Sequence of chain 1.A:
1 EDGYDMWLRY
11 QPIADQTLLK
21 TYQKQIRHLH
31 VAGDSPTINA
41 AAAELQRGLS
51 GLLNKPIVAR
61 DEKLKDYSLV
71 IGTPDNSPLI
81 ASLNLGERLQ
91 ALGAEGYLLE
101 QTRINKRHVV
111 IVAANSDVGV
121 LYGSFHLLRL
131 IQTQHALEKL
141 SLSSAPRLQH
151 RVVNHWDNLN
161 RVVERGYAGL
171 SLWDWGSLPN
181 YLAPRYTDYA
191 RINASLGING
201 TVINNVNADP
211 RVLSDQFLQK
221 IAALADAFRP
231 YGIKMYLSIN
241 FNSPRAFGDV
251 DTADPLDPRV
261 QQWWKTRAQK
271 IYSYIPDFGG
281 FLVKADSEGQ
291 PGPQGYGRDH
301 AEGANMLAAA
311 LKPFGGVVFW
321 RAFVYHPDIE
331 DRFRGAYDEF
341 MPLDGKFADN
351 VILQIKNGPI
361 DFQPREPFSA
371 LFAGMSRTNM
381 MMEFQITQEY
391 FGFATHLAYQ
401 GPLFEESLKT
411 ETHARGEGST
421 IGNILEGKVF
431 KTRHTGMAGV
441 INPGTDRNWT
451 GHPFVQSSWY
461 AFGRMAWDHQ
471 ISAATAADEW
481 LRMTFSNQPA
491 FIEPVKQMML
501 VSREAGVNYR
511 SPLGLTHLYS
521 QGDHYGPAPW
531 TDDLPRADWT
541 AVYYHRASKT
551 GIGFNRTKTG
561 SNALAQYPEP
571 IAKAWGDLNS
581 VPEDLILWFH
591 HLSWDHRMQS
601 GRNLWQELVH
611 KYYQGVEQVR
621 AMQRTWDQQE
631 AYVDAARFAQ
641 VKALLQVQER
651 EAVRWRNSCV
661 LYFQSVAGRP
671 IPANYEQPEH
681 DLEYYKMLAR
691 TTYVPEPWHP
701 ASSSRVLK

The protein below binds the small molecule below.
Small molecule (SMILES): O=C(O)[C@H]1O[C@@H](O)[C@H](O)[C@@H](O)[C@@H]1O

Binding-site contacts:
Ligand atom O6B contacts residue PHE323 of chain 1.A at 3.5 Å.
Ligand atom C2 contacts residue GLU389 of chain 1.A at 3.3 Å.
Ligand atom C1 contacts residue ASP361 of chain 1.A at 3.2 Å.
Ligand atom O6B contacts residue VAL206 of chain 1.A at 3.8 Å.
Ligand atom O6A contacts residue LYS356 of chain 1.A at 2.7 Å (salt-bridge).
Ligand atom C3 contacts residue GLU164 of chain 1.A at 3.6 Å.
Ligand atom O1 contacts residue GLU389 of chain 1.A at 3.1 Å (salt-bridge).
Ligand atom C6 contacts residue PHE323 of chain 1.A at 3.4 Å (hydrophobic).
Ligand atom O1 contacts residue TYR390 of chain 1.A at 3.6 Å.
Ligand atom O2 contacts residue TYR390 of chain 1.A at 3.9 Å.
Ligand atom C1 contacts residue GLU389 of chain 1.A at 4.0 Å.
Ligand atom C6 contacts residue LYS284 of chain 1.A at 3.6 Å.
Ligand atom O4 contacts residue GLU164 of chain 1.A at 3.5 Å (salt-bridge).
Ligand atom O2 contacts residue HIS524 of chain 1.A at 3.9 Å.
Ligand atom O4 contacts residue LYS284 of chain 1.A at 3.1 Å (salt-bridge).
Ligand atom O5 contacts residue PHE323 of chain 1.A at 3.6 Å.
Ligand atom O6A contacts residue TRP156 of chain 1.A at 3.5 Å.
Ligand atom O1 contacts residue LYS356 of chain 1.A at 3.6 Å.
Ligand atom C6 contacts residue ARG321 of chain 1.A at 3.4 Å.
Ligand atom O3 contacts residue ARG165 of chain 1.A at 3.1 Å (salt-bridge).
Ligand atom O6B contacts residue LYS284 of chain 1.A at 2.7 Å (salt-bridge).
Ligand atom C6 contacts residue LYS356 of chain 1.A at 3.6 Å.
Ligand atom C4 contacts residue TRP156 of chain 1.A at 3.8 Å (hydrophobic).
Ligand atom O5 contacts residue LYS356 of chain 1.A at 3.1 Å (salt-bridge).
Ligand atom O2 contacts residue GLU389 of chain 1.A at 2.5 Å (salt-bridge).
Ligand atom O6A contacts residue ARG321 of chain 1.A at 2.7 Å (salt-bridge).
Ligand atom C4 contacts residue LYS284 of chain 1.A at 4.0 Å.
Ligand atom C5 contacts residue LYS284 of chain 1.A at 3.6 Å.
Ligand atom O1 contacts residue ASP361 of chain 1.A at 2.6 Å (salt-bridge).
Ligand atom O2 contacts residue ARG165 of chain 1.A at 3.1 Å (salt-bridge).
Ligand atom O3 contacts residue GLU164 of chain 1.A at 2.7 Å (salt-bridge).
Ligand atom O5 contacts residue ASP361 of chain 1.A at 3.6 Å (salt-bridge).
Ligand atom C1 contacts residue LYS356 of chain 1.A at 4.0 Å.
Ligand atom O6A contacts residue PHE323 of chain 1.A at 3.6 Å.
Ligand atom O6B contacts residue ARG321 of chain 1.A at 2.9 Å (salt-bridge).
Ligand atom O5 contacts residue TRP156 of chain 1.A at 4.0 Å.
Ligand atom C5 contacts residue PHE323 of chain 1.A at 3.6 Å (hydrophobic).
Ligand atom C5 contacts residue GLU288 of chain 1.A at 3.7 Å.
Ligand atom C2 contacts residue ARG165 of chain 1.A at 3.8 Å.
Ligand atom O4 contacts residue ASN207 of chain 1.A at 3.3 Å (h-bond).